Sequence of chain 1.C:
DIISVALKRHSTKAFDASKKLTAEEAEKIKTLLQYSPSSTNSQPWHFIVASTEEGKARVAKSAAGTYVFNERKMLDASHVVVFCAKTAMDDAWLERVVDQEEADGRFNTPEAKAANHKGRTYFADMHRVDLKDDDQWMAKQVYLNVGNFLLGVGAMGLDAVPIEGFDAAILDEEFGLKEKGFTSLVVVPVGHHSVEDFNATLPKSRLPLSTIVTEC

Sequence of chain 1.D:
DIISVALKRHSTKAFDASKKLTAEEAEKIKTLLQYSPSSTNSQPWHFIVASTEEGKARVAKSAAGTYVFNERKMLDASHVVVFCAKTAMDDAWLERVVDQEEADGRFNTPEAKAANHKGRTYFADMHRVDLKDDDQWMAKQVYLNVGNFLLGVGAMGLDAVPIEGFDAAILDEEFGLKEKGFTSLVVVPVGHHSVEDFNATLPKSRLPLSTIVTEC

The protein below binds the small molecule below.
Small molecule (SMILES): Nc1ncnc2c1ncn2[C@@H]1O[C@H](COP(=O)(O)OP(=O)(O)OC[C@H]2O[C@@H]([n+]3cccc(C(=O)O)c3)[C@H](O)[C@@H]2O)[C@@H](O)[C@H]1O

Binding-site contacts:
Ligand atom C5N contacts residue SER39 of chain 1.D at 3.3 Å.
Ligand atom C6A contacts residue ARG106 of chain 1.D at 3.5 Å.
Ligand atom C2B contacts residue PHE198 of chain 1.C at 3.5 Å (hydrophobic).
Ligand atom N6A contacts residue ARG106 of chain 1.D at 2.8 Å (salt-bridge).
Ligand atom O14 contacts residue LYS13 of chain 1.C at 3.5 Å.
Ligand atom C4N contacts residue THR40 of chain 1.D at 3.4 Å.
Ligand atom C6N contacts residue PHE123 of chain 1.D at 3.4 Å (hydrophobic).
Ligand atom C5D contacts residue ASN70 of chain 1.C at 3.7 Å.
Ligand atom O11 contacts residue PHE69 of chain 1.C at 3.5 Å.
Ligand atom O8N contacts residue SER39 of chain 1.D at 3.9 Å.
Ligand atom C5D contacts residue PHE69 of chain 1.C at 3.8 Å (hydrophobic).
Ligand atom O3D contacts residue TYR67 of chain 1.C at 3.2 Å.
Ligand atom C5N contacts residue PHE123 of chain 1.D at 3.5 Å (hydrophobic).
Ligand atom O13 contacts residue LYS13 of chain 1.C at 3.0 Å (salt-bridge).
Ligand atom O4D contacts residue FMN1 of chain 1.I at 3.4 Å (h-bond).
Ligand atom C7N contacts residue THR40 of chain 1.D at 3.8 Å.
Ligand atom C5N contacts residue FMN1 of chain 1.I at 3.5 Å.
Ligand atom C7N contacts residue FMN1 of chain 1.I at 3.3 Å.
Ligand atom C6N contacts residue FMN1 of chain 1.I at 3.6 Å.
Ligand atom C5N contacts residue GLU164 of chain 1.C at 3.8 Å.
Ligand atom N6A contacts residue PHE107 of chain 1.D at 3.4 Å.
Ligand atom C4N contacts residue FMN1 of chain 1.I at 3.0 Å.
Ligand atom C4N contacts residue SER39 of chain 1.D at 3.2 Å.
Ligand atom O7N contacts residue FMN1 of chain 1.I at 3.6 Å (h-bond).
Ligand atom N1A contacts residue ARG106 of chain 1.D at 3.3 Å (salt-bridge).
Ligand atom O4D contacts residue GLY165 of chain 1.C at 3.5 Å.
Ligand atom C2N contacts residue FMN1 of chain 1.I at 3.5 Å.
Ligand atom C4A contacts residue PHE198 of chain 1.C at 3.8 Å (hydrophobic).
Ligand atom N1N contacts residue FMN1 of chain 1.I at 3.4 Å (h-bond).
Ligand atom O4D contacts residue ASN70 of chain 1.C at 3.0 Å (h-bond).
Ligand atom O2D contacts residue TYR122 of chain 1.D at 3.4 Å.
Ligand atom O8N contacts residue FMN1 of chain 1.I at 2.7 Å (h-bond).
Ligand atom C3N contacts residue THR40 of chain 1.D at 3.7 Å.
Ligand atom O14 contacts residue LYS73 of chain 1.C at 2.7 Å (salt-bridge).
Ligand atom C1D contacts residue GLY165 of chain 1.C at 3.7 Å.
Ligand atom O8N contacts residue THR40 of chain 1.D at 2.7 Å (h-bond).
Ligand atom C6N contacts residue GLY165 of chain 1.C at 3.6 Å.
Ligand atom C4D contacts residue ASN70 of chain 1.C at 3.4 Å.
Ligand atom C3N contacts residue FMN1 of chain 1.I at 3.2 Å.
Ligand atom O2D contacts residue PHE123 of chain 1.D at 3.7 Å.